This small molecule binds to this protein.
Small molecule (SMILES): NCCc1c[nH]c2ccc(O)cc12

Sequence of chain 1.D:
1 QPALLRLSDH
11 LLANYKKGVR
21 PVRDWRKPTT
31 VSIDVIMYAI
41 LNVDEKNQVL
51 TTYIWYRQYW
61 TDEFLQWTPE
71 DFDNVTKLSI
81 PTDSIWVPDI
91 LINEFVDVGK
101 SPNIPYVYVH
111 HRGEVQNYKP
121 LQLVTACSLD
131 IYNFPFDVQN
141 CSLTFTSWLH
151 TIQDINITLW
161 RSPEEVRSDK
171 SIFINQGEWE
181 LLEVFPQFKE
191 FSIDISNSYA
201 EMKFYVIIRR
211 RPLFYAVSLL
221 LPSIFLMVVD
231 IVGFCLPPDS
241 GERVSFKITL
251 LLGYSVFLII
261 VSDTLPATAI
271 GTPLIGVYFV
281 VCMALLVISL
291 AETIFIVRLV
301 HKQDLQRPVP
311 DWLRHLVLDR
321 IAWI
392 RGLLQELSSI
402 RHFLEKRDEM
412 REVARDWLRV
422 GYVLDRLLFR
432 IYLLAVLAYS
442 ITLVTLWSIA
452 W

Sequence of chain 1.C:
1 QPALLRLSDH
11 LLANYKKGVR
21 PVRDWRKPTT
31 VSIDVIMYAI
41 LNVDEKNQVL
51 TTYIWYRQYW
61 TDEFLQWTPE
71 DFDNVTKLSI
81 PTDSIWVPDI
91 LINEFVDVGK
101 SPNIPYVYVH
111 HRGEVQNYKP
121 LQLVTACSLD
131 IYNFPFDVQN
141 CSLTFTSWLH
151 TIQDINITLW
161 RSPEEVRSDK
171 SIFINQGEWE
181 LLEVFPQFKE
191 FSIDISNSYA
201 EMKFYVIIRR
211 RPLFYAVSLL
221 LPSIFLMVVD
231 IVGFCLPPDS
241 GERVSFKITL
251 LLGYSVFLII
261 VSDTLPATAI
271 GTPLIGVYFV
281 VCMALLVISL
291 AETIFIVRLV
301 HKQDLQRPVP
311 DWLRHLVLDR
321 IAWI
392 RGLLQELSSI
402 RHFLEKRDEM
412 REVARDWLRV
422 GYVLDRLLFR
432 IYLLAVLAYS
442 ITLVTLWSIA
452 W

Binding-site contacts:
Ligand atom CZ3 contacts residue TRP148 of chain 1.D at 4.0 Å (hydrophobic).
Ligand atom CD2 contacts residue TRP55 of chain 1.C at 4.0 Å (hydrophobic).
Ligand atom NZ contacts residue THR146 of chain 1.D at 3.8 Å.
Ligand atom CZ3 contacts residue TYR56 of chain 1.C at 3.5 Å (hydrophobic).
Ligand atom OH contacts residue TRP55 of chain 1.C at 3.4 Å.
Ligand atom OH contacts residue LYS119 of chain 1.C at 3.4 Å (salt-bridge).
Ligand atom CD1 contacts residue TYR118 of chain 1.C at 4.2 Å (hydrophobic).
Ligand atom NZ contacts residue SER147 of chain 1.D at 4.1 Å.
Ligand atom NE1 contacts residue ILE193 of chain 1.D at 3.6 Å.
Ligand atom CH2 contacts residue TRP55 of chain 1.C at 3.6 Å (hydrophobic).
Ligand atom CG contacts residue TYR199 of chain 1.D at 4.0 Å (hydrophobic).
Ligand atom CE3 contacts residue TRP148 of chain 1.D at 3.7 Å (hydrophobic).
Ligand atom NE1 contacts residue TYR118 of chain 1.C at 4.3 Å.
Ligand atom CH2 contacts residue ARG57 of chain 1.C at 3.5 Å.
Ligand atom CG contacts residue TYR118 of chain 1.C at 3.8 Å (hydrophobic).
Ligand atom CE2 contacts residue TRP55 of chain 1.C at 4.1 Å (hydrophobic).
Ligand atom CA contacts residue TYR199 of chain 1.D at 4.3 Å (hydrophobic).
Ligand atom CZ2 contacts residue ARG57 of chain 1.C at 3.9 Å.
Ligand atom CE3 contacts residue TYR118 of chain 1.C at 3.6 Å (hydrophobic).
Ligand atom CZ3 contacts residue ARG57 of chain 1.C at 4.1 Å.
Ligand atom CZ3 contacts residue TRP55 of chain 1.C at 3.6 Å (hydrophobic).
Ligand atom CE2 contacts residue TYR118 of chain 1.C at 4.0 Å (hydrophobic).
Ligand atom OH contacts residue TRP148 of chain 1.D at 3.5 Å.
Ligand atom CZ3 contacts residue TYR118 of chain 1.C at 4.2 Å (hydrophobic).
Ligand atom NZ contacts residue GLU201 of chain 1.D at 4.3 Å.
Ligand atom CB contacts residue TYR118 of chain 1.C at 4.2 Å (hydrophobic).
Ligand atom CH2 contacts residue TYR56 of chain 1.C at 3.8 Å (hydrophobic).
Ligand atom OH contacts residue TYR118 of chain 1.C at 4.3 Å.
Ligand atom CD2 contacts residue TYR118 of chain 1.C at 3.6 Å (hydrophobic).
Ligand atom OH contacts residue TYR56 of chain 1.C at 2.5 Å (h-bond).
Ligand atom NZ contacts residue PHE191 of chain 1.D at 4.2 Å.
Ligand atom CB contacts residue TRP148 of chain 1.D at 3.4 Å (hydrophobic).
Ligand atom CE3 contacts residue TRP55 of chain 1.C at 4.1 Å (hydrophobic).
Ligand atom CZ2 contacts residue ILE36 of chain 1.C at 4.3 Å (hydrophobic).
Ligand atom CD1 contacts residue TYR199 of chain 1.D at 3.4 Å (hydrophobic).
Ligand atom CD1 contacts residue ILE193 of chain 1.D at 4.2 Å (hydrophobic).
Ligand atom CZ2 contacts residue TRP55 of chain 1.C at 4.2 Å (hydrophobic).
Ligand atom CB contacts residue TYR199 of chain 1.D at 3.5 Å (hydrophobic).
Ligand atom NZ contacts residue TYR199 of chain 1.D at 3.1 Å.
Ligand atom CA contacts residue TRP148 of chain 1.D at 4.1 Å (hydrophobic).